This protein binds this small molecule.
Small molecule (SMILES): CC(=O)N[C@@H]1[C@@H](O)[C@H](O)[C@@H](CO)O[C@H]1O

Binding-site contacts:
Ligand atom N2 contacts residue GLN578 of chain 1.B at 3.2 Å (h-bond).
Ligand atom C5 contacts residue ASN329 of chain 1.B at 3.7 Å.
Ligand atom O7 contacts residue ASN329 of chain 1.B at 4.2 Å.
Ligand atom C7 contacts residue GLN578 of chain 1.B at 3.5 Å.
Ligand atom C1 contacts residue ASN329 of chain 1.B at 1.4 Å.
Ligand atom N2 contacts residue ASN329 of chain 1.B at 2.9 Å (h-bond).
Ligand atom C7 contacts residue ASN329 of chain 1.B at 3.3 Å.
Ligand atom C4 contacts residue ASN329 of chain 1.B at 4.2 Å.
Ligand atom C3 contacts residue ASN329 of chain 1.B at 3.8 Å.
Ligand atom O7 contacts residue PRO577 of chain 1.B at 4.5 Å.
Ligand atom O5 contacts residue ASN329 of chain 1.B at 2.4 Å (h-bond).
Ligand atom C2 contacts residue ASN329 of chain 1.B at 2.4 Å.
Ligand atom C8 contacts residue ASN329 of chain 1.B at 3.4 Å.
Ligand atom O7 contacts residue GLN578 of chain 1.B at 3.0 Å (h-bond).

Sequence of chain 1.B:
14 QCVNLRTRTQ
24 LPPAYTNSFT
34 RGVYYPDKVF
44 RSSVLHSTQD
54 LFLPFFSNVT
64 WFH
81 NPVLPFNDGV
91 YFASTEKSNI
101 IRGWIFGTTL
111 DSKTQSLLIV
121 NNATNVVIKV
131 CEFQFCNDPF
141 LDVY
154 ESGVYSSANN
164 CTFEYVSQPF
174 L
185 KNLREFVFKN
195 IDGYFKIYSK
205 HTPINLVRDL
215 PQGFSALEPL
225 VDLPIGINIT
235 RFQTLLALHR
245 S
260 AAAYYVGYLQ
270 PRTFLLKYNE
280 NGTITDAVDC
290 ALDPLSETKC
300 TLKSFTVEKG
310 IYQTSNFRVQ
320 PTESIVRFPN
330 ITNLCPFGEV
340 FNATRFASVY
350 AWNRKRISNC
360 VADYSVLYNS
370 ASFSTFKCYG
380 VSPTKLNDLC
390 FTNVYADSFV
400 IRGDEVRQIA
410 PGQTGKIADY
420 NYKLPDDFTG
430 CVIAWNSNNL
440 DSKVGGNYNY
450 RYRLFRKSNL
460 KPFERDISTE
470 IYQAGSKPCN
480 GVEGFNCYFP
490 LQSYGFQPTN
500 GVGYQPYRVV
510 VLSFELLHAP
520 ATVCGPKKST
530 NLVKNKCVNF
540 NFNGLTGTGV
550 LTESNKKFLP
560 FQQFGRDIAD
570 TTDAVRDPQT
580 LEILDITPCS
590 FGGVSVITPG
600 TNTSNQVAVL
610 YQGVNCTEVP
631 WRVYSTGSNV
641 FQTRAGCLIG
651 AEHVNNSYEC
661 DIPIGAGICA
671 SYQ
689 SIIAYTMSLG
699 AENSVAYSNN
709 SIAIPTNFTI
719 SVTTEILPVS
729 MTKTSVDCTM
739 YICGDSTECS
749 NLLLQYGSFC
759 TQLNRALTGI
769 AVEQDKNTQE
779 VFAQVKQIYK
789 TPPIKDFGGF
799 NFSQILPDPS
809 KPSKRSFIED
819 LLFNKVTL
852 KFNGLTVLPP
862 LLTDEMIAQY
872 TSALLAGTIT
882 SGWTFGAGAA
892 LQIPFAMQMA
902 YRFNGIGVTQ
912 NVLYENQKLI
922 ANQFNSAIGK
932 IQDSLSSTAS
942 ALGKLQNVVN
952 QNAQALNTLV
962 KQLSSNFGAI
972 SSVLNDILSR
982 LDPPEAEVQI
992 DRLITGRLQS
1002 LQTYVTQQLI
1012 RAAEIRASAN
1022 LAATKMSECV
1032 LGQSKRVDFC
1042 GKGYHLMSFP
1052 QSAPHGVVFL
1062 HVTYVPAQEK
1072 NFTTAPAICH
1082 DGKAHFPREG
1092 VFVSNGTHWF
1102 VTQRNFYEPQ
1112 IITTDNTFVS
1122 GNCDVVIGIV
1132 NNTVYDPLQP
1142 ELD